This protein binds this small molecule.
Small molecule (SMILES): CCS(=O)(=O)Nc1cccc(-c2cn(C)c(=O)c3ccccc23)c1

Sequence of chain 1.A:
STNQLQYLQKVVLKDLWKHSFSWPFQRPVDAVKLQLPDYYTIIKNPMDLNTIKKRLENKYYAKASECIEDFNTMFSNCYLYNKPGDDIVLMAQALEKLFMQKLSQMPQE

Binding-site contacts:
Ligand atom C17 contacts residue ARG30 of chain 1.A at 3.3 Å.
Ligand atom C01 contacts residue VAL32 of chain 1.A at 4.0 Å (hydrophobic).
Ligand atom C04 contacts residue ASN85 of chain 1.A at 3.4 Å.
Ligand atom C05 contacts residue ASN85 of chain 1.A at 3.6 Å.
Ligand atom O01 contacts residue CYS81 of chain 1.A at 3.9 Å.
Ligand atom C08 contacts residue LEU37 of chain 1.A at 4.0 Å (hydrophobic).
Ligand atom O02 contacts residue ASP33 of chain 1.A at 2.9 Å (salt-bridge).
Ligand atom C14 contacts residue LEU37 of chain 1.A at 3.9 Å (hydrophobic).
Ligand atom C18 contacts residue ARG30 of chain 1.A at 3.8 Å.
Ligand atom C02 contacts residue VAL32 of chain 1.A at 4.0 Å (hydrophobic).
Ligand atom C16 contacts residue LEU37 of chain 1.A at 3.6 Å (hydrophobic).
Ligand atom C10 contacts residue PRO27 of chain 1.A at 3.9 Å (hydrophobic).
Ligand atom N01 contacts residue ILE91 of chain 1.A at 3.8 Å.
Ligand atom O02 contacts residue PRO31 of chain 1.A at 3.5 Å (h-bond).
Ligand atom C05 contacts residue LEU39 of chain 1.A at 3.8 Å (hydrophobic).
Ligand atom C18 contacts residue TRP26 of chain 1.A at 3.5 Å (hydrophobic).
Ligand atom C17 contacts residue PRO31 of chain 1.A at 3.5 Å (hydrophobic).
Ligand atom O03 contacts residue PRO31 of chain 1.A at 4.0 Å.
Ligand atom C04 contacts residue TYR84 of chain 1.A at 4.1 Å (hydrophobic).
Ligand atom C07 contacts residue LEU37 of chain 1.A at 3.6 Å (hydrophobic).
Ligand atom N01 contacts residue VAL32 of chain 1.A at 3.6 Å.
Ligand atom C01 contacts residue ILE91 of chain 1.A at 3.7 Å (hydrophobic).
Ligand atom C14 contacts residue TRP26 of chain 1.A at 3.6 Å (hydrophobic).
Ligand atom C18 contacts residue PRO27 of chain 1.A at 3.4 Å (hydrophobic).
Ligand atom O02 contacts residue VAL32 of chain 1.A at 3.5 Å.
Ligand atom C17 contacts residue PRO27 of chain 1.A at 3.5 Å (hydrophobic).
Ligand atom C09 contacts residue ILE91 of chain 1.A at 4.0 Å (hydrophobic).
Ligand atom O03 contacts residue LYS36 of chain 1.A at 3.3 Å.
Ligand atom C15 contacts residue LEU37 of chain 1.A at 3.8 Å (hydrophobic).
Ligand atom C13 contacts residue TRP26 of chain 1.A at 3.6 Å (hydrophobic).
Ligand atom C11 contacts residue LEU37 of chain 1.A at 3.9 Å (hydrophobic).
Ligand atom S01 contacts residue PRO31 of chain 1.A at 3.9 Å.
Ligand atom O02 contacts residue LEU37 of chain 1.A at 3.3 Å.
Ligand atom C06 contacts residue LEU39 of chain 1.A at 3.9 Å (hydrophobic).
Ligand atom C10 contacts residue PHE28 of chain 1.A at 3.5 Å (hydrophobic).
Ligand atom C02 contacts residue ILE91 of chain 1.A at 3.9 Å (hydrophobic).
Ligand atom C01 contacts residue PRO27 of chain 1.A at 3.5 Å (hydrophobic).
Ligand atom C10 contacts residue VAL32 of chain 1.A at 3.7 Å (hydrophobic).
Ligand atom O01 contacts residue ASN85 of chain 1.A at 3.2 Å (h-bond).
Ligand atom C02 contacts residue ASN85 of chain 1.A at 4.1 Å.